Binding-site contacts:
Ligand atom N3 contacts residue LEU166 of chain 1.A at 3.5 Å.
Ligand atom O2A contacts residue ARG114 of chain 1.A at 3.1 Å (salt-bridge).
Ligand atom O1B contacts residue LYS168 of chain 1.A at 3.3 Å (salt-bridge).
Ligand atom O2B contacts residue HIS117 of chain 1.A at 2.8 Å (h-bond).
Ligand atom PG contacts residue THR111 of chain 1.A at 3.6 Å.
Ligand atom C2' contacts residue LEU166 of chain 1.A at 3.6 Å (hydrophobic).
Ligand atom O3B contacts residue HIS174 of chain 1.A at 3.5 Å (h-bond).
Ligand atom C4 contacts residue TYR29 of chain 1.A at 3.7 Å (hydrophobic).
Ligand atom O1A contacts residue ASP68 of chain 1.A at 3.0 Å (salt-bridge).
Ligand atom O3' contacts residue LYS168 of chain 1.A at 2.8 Å (salt-bridge).
Ligand atom O3G contacts residue HIS174 of chain 1.A at 3.0 Å (h-bond).
Ligand atom O2G contacts residue GLY115 of chain 1.A at 3.6 Å (h-bond).
Ligand atom N3A contacts residue CO1 of chain 1.E at 3.5 Å.
Ligand atom O1A contacts residue CO1 of chain 1.E at 2.0 Å.
Ligand atom O1A contacts residue CO1 of chain 1.F at 2.5 Å.
Ligand atom O2G contacts residue THR111 of chain 1.A at 2.6 Å (h-bond).
Ligand atom O4' contacts residue PHE153 of chain 1.A at 3.6 Å.
Ligand atom O3G contacts residue ARG114 of chain 1.A at 3.6 Å.
Ligand atom C5' contacts residue ASP68 of chain 1.A at 3.5 Å.
Ligand atom PG contacts residue CO1 of chain 1.E at 3.3 Å.
Ligand atom O3G contacts residue ASN113 of chain 1.A at 3.1 Å (h-bond).
Ligand atom O1G contacts residue CO1 of chain 1.E at 2.2 Å.
Ligand atom C1' contacts residue LEU166 of chain 1.A at 3.4 Å (hydrophobic).
Ligand atom O1G contacts residue ASP70 of chain 1.A at 3.3 Å (salt-bridge).
Ligand atom O3' contacts residue ILE167 of chain 1.A at 3.7 Å.
Ligand atom PA contacts residue CO1 of chain 1.F at 3.3 Å.
Ligand atom O4' contacts residue LEU166 of chain 1.A at 3.6 Å (h-bond).
Ligand atom O2G contacts residue ARG114 of chain 1.A at 2.9 Å (salt-bridge).
Ligand atom O2G contacts residue ASN113 of chain 1.A at 3.4 Å.
Ligand atom O1G contacts residue ARG114 of chain 1.A at 3.0 Å (salt-bridge).
Ligand atom O3B contacts residue THR111 of chain 1.A at 3.4 Å.
Ligand atom O2B contacts residue CO1 of chain 1.E at 2.2 Å.
Ligand atom O3B contacts residue CO1 of chain 1.E at 3.6 Å.
Ligand atom PB contacts residue CO1 of chain 1.E at 3.1 Å.
Ligand atom PA contacts residue CO1 of chain 1.E at 3.1 Å.
Ligand atom C2' contacts residue TYR29 of chain 1.A at 3.7 Å (hydrophobic).
Ligand atom O1A contacts residue ASP70 of chain 1.A at 3.0 Å (salt-bridge).
Ligand atom O2B contacts residue ASP68 of chain 1.A at 3.2 Å (salt-bridge).
Ligand atom O5' contacts residue CO1 of chain 1.F at 3.3 Å.
Ligand atom O1B contacts residue HIS117 of chain 1.A at 3.2 Å.

Sequence of chain 1.A:
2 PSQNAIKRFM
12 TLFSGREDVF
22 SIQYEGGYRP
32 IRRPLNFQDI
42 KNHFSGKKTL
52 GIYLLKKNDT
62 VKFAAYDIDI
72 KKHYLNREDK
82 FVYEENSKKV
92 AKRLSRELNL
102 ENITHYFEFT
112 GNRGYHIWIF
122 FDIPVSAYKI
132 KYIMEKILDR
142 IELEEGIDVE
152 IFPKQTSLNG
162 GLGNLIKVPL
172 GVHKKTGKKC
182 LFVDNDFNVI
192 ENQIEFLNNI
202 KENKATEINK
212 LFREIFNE

The protein below binds the small molecule below.
Small molecule (SMILES): Nc1ncnc2c1ncn2[C@H]1C[C@H](O)[C@@H](CO[P](=O)(O)N[P](=O)(O)OP(=O)(O)O)O1